Binding-site contacts:
Ligand atom O3' contacts residue SER51 of chain 23.C at 3.3 Å (h-bond).
Ligand atom N6 contacts residue CYS46 of chain 2.C at 3.6 Å (h-bond).
Ligand atom N1 contacts residue THR59 of chain 2.C at 3.4 Å.
Ligand atom OP2 contacts residue LYS43 of chain 2.C at 2.7 Å (salt-bridge).
Ligand atom N9 contacts residue LYS61 of chain 2.C at 3.8 Å.
Ligand atom O5' contacts residue LYS89 of chain 23.C at 3.2 Å (salt-bridge).
Ligand atom N7 contacts residue TYR85 of chain 2.C at 3.8 Å.
Ligand atom OP2 contacts residue SER51 of chain 23.C at 3.3 Å (h-bond).
Ligand atom OP2 contacts residue LYS57 of chain 23.C at 3.0 Å (salt-bridge).
Ligand atom P contacts residue LYS57 of chain 23.C at 3.1 Å.
Ligand atom P contacts residue SER51 of chain 23.C at 3.2 Å.
Ligand atom O3' contacts residue ARG49 of chain 23.C at 3.6 Å (salt-bridge).
Ligand atom OP2 contacts residue THR91 of chain 23.C at 3.7 Å.
Ligand atom C5' contacts residue ARG49 of chain 23.C at 2.6 Å.
Ligand atom C2 contacts residue SER47 of chain 2.C at 3.2 Å.
Ligand atom N1 contacts residue SER47 of chain 2.C at 2.7 Å (h-bond).
Ligand atom OP2 contacts residue LYS89 of chain 23.C at 3.5 Å (salt-bridge).
Ligand atom N7 contacts residue THR45 of chain 2.C at 2.7 Å (h-bond).
Ligand atom C6 contacts residue THR45 of chain 2.C at 3.4 Å.
Ligand atom OP1 contacts residue SER51 of chain 23.C at 2.7 Å (h-bond).
Ligand atom OP1 contacts residue ARG49 of chain 23.C at 2.6 Å (salt-bridge).
Ligand atom N6 contacts residue THR59 of chain 2.C at 2.7 Å (h-bond).
Ligand atom C8 contacts residue LYS61 of chain 2.C at 3.6 Å.
Ligand atom OP1 contacts residue LYS57 of chain 23.C at 2.9 Å.
Ligand atom C5' contacts residue LYS57 of chain 23.C at 3.8 Å.
Ligand atom C6 contacts residue THR59 of chain 2.C at 3.5 Å.
Ligand atom O4' contacts residue LYS61 of chain 2.C at 3.7 Å.
Ligand atom OP1 contacts residue SER52 of chain 23.C at 3.1 Å.
Ligand atom OP2 contacts residue TYR85 of chain 2.C at 2.6 Å (h-bond).
Ligand atom P contacts residue ARG49 of chain 23.C at 3.7 Å.
Ligand atom O5' contacts residue LYS57 of chain 23.C at 2.8 Å (salt-bridge).
Ligand atom O5' contacts residue ARG49 of chain 23.C at 3.6 Å (salt-bridge).
Ligand atom OP1 contacts residue ASN55 of chain 23.C at 3.0 Å (h-bond).
Ligand atom OP1 contacts residue ASN55 of chain 23.C at 3.2 Å.
Ligand atom C5 contacts residue THR45 of chain 2.C at 3.4 Å.
Ligand atom N6 contacts residue THR45 of chain 2.C at 2.8 Å (h-bond).
Ligand atom N7 contacts residue LYS61 of chain 2.C at 3.4 Å.
Ligand atom OP1 contacts residue LYS89 of chain 23.C at 3.5 Å (salt-bridge).
Ligand atom OP2 contacts residue LYS57 of chain 23.C at 3.5 Å (salt-bridge).
Ligand atom C4' contacts residue ARG49 of chain 23.C at 3.6 Å.

The small molecule below binds the protein below.
Small molecule (SMILES): Nc1ccn([C@@H]2O[C@H](CO[P](=O)(O)O[C@H]3[C@@H](O)[C@H](n4cnc5c(N)ncnc54)O[C@@H]3CO[P](=O)(O)O[C@H]3[C@@H](O)[C@H](n4cnc5c(=O)nc(N)[nH]c54)O[C@@H]3CO[P](=O)(O)O[C@H]3[C@@H](O)[C@H](n4cnc5c(N)ncnc54)O[C@@H]3CO[P](=O)(O)O[C@H]3[C@@H](O)[C@H](n4cnc5c(N)ncnc54)O[C@@H]3CO[P](=O)(O)O[C@H]3[C@@H](O)[C@H](n4ccc(=O)[nH]c4=O)O[C@@H]3CO[P](=O)(O)O[C@H]3[C@@H](O)[C@H](n4ccc(N)nc4=O)O[C@@H]3CO[P](=O)(O)O[C@H]3[C@@H](O)[C@H](n4ccc(=O)[nH]c4=O)O[C@@H]3CO[P](=O)(O)O[C@H]3[C@@H](O)[C@H](n4cnc5c(=O)nc(N)[nH]c54)O[C@@H]3CO)[C@@H](O)[C@H]2O)c(=O)n1

Sequence of chain 23.C:
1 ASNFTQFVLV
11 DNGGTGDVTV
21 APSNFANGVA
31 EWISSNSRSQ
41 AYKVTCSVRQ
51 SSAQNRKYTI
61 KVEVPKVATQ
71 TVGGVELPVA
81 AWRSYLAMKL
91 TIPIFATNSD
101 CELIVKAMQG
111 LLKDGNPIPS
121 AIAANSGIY

Sequence of chain 2.C:
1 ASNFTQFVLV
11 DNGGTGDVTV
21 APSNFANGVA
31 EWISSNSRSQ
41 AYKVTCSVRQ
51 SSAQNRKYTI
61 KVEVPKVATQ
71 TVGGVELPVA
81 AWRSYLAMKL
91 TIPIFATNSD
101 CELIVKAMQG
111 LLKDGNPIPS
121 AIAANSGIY